Sequence of chain 1.D:
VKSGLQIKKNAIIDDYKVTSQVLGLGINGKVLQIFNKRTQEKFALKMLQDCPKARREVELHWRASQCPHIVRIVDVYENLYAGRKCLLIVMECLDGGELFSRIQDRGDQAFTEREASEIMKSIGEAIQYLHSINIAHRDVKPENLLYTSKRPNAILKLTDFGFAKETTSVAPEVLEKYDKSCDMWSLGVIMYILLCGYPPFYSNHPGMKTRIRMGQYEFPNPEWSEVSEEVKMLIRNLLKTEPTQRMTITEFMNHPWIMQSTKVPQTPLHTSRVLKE

This small molecule binds to this protein.
Small molecule (SMILES): CCOc1ccc(Nc2c(C)c(N[C@H]3CCCNC3)nc3ccnn23)cc1

Binding-site contacts:
Ligand atom C5 contacts residue PRO221 of chain 1.D at 4.0 Å (hydrophobic).
Ligand atom C14 contacts residue PRO221 of chain 1.D at 4.4 Å (hydrophobic).
Ligand atom C13 contacts residue TYR224 of chain 1.D at 3.9 Å (hydrophobic).
Ligand atom C8 contacts residue PRO221 of chain 1.D at 4.4 Å (hydrophobic).
Ligand atom C24 contacts residue TYR224 of chain 1.D at 4.1 Å (hydrophobic).
Ligand atom C3 contacts residue PRO221 of chain 1.D at 4.0 Å (hydrophobic).
Ligand atom C18 contacts residue TYR220 of chain 1.D at 4.3 Å (hydrophobic).
Ligand atom C22 contacts residue LEU302 of chain 1.D at 4.5 Å (hydrophobic).
Ligand atom N12 contacts residue PHE107 of chain 1.D at 4.4 Å.
Ligand atom C26 contacts residue PHE107 of chain 1.D at 3.8 Å (hydrophobic).
Ligand atom N2 contacts residue PRO221 of chain 1.D at 4.3 Å.
Ligand atom N9 contacts residue TYR224 of chain 1.D at 3.6 Å.
Ligand atom C4 contacts residue PRO221 of chain 1.D at 3.8 Å (hydrophobic).
Ligand atom C24 contacts residue TYR220 of chain 1.D at 3.9 Å (hydrophobic).
Ligand atom C11 contacts residue TYR224 of chain 1.D at 3.9 Å (hydrophobic).
Ligand atom N6 contacts residue PRO221 of chain 1.D at 3.9 Å.
Ligand atom N7 contacts residue TYR224 of chain 1.D at 3.3 Å.
Ligand atom C26 contacts residue ILE215 of chain 1.D at 4.2 Å (hydrophobic).
Ligand atom C25 contacts residue ILE215 of chain 1.D at 4.4 Å (hydrophobic).
Ligand atom N10 contacts residue PRO221 of chain 1.D at 4.0 Å.
Ligand atom C11 contacts residue SER225 of chain 1.D at 4.2 Å.
Ligand atom C20 contacts residue TYR224 of chain 1.D at 3.1 Å (hydrophobic).
Ligand atom N7 contacts residue SER225 of chain 1.D at 4.0 Å.
Ligand atom N2 contacts residue TYR224 of chain 1.D at 3.9 Å.
Ligand atom C1 contacts residue PRO221 of chain 1.D at 4.4 Å (hydrophobic).
Ligand atom C23 contacts residue PHE107 of chain 1.D at 3.2 Å (hydrophobic).
Ligand atom C27 contacts residue TYR220 of chain 1.D at 4.2 Å (hydrophobic).
Ligand atom C25 contacts residue PRO221 of chain 1.D at 4.0 Å (hydrophobic).
Ligand atom C17 contacts residue TYR224 of chain 1.D at 3.1 Å (hydrophobic).
Ligand atom C17 contacts residue SER225 of chain 1.D at 3.8 Å.
Ligand atom C16 contacts residue TYR224 of chain 1.D at 3.7 Å (hydrophobic).
Ligand atom C1 contacts residue TYR224 of chain 1.D at 4.2 Å (hydrophobic).
Ligand atom C13 contacts residue SER225 of chain 1.D at 4.5 Å.
Ligand atom C19 contacts residue TYR220 of chain 1.D at 4.0 Å (hydrophobic).
Ligand atom O21 contacts residue TYR224 of chain 1.D at 3.6 Å (h-bond).
Ligand atom N9 contacts residue SER225 of chain 1.D at 4.2 Å.